Sequence of chain 2.A:
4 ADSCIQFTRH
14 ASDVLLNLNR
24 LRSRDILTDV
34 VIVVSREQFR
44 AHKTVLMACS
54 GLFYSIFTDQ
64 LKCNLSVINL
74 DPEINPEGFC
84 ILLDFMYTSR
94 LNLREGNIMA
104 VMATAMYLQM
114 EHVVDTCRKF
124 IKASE

The small molecule below binds the protein below.
Small molecule (SMILES): CC[C@H](O)Cn1c(=O)n(C)c2ccc(Nc3ccnc(Cl)c3C#N)cc21

Binding-site contacts:
Ligand atom C5 contacts residue TYR57 of chain 1.A at 3.5 Å (hydrophobic).
Ligand atom CL contacts residue LEU24 of chain 2.A at 3.5 Å.
Ligand atom CL contacts residue ARG27 of chain 2.A at 3.8 Å.
Ligand atom N contacts residue TYR57 of chain 1.A at 3.8 Å.
Ligand atom O contacts residue GLN112 of chain 1.A at 3.3 Å (h-bond).
Ligand atom C contacts residue TYR57 of chain 1.A at 3.5 Å (hydrophobic).
Ligand atom N1 contacts residue MET50 of chain 1.A at 3.2 Å (h-bond).
Ligand atom C5 contacts residue ASN20 of chain 2.A at 3.7 Å.
Ligand atom N2 contacts residue ASN20 of chain 2.A at 3.7 Å.
Ligand atom C17 contacts residue ALA51 of chain 1.A at 3.4 Å (hydrophobic).
Ligand atom N1 contacts residue LEU24 of chain 2.A at 3.5 Å.
Ligand atom C12 contacts residue GLY54 of chain 1.A at 3.8 Å.
Ligand atom N2 contacts residue TYR57 of chain 1.A at 3.8 Å.
Ligand atom CL contacts residue ASN20 of chain 2.A at 3.7 Å.
Ligand atom C4 contacts residue TYR57 of chain 1.A at 3.5 Å (hydrophobic).
Ligand atom N3 contacts residue CYS52 of chain 1.A at 3.8 Å.
Ligand atom C6 contacts residue MET50 of chain 1.A at 3.5 Å (hydrophobic).
Ligand atom C5 contacts residue MET50 of chain 1.A at 3.5 Å (hydrophobic).
Ligand atom N contacts residue ARG23 of chain 2.A at 3.8 Å.
Ligand atom O contacts residue MET113 of chain 1.A at 3.6 Å.
Ligand atom C13 contacts residue GLU114 of chain 1.A at 3.6 Å.
Ligand atom N4 contacts residue GLN112 of chain 1.A at 3.2 Å (h-bond).
Ligand atom C9 contacts residue GLN112 of chain 1.A at 3.2 Å.
Ligand atom C13 contacts residue GLN112 of chain 1.A at 3.2 Å.
Ligand atom N1 contacts residue TYR57 of chain 1.A at 3.8 Å.
Ligand atom CL contacts residue ARG23 of chain 2.A at 3.4 Å.
Ligand atom C10 contacts residue GLY54 of chain 1.A at 3.5 Å.
Ligand atom C11 contacts residue GLY54 of chain 1.A at 3.3 Å.
Ligand atom C7 contacts residue ASN20 of chain 2.A at 3.6 Å.
Ligand atom N1 contacts residue ALA51 of chain 1.A at 3.4 Å (h-bond).
Ligand atom C7 contacts residue ALA51 of chain 1.A at 3.6 Å (hydrophobic).
Ligand atom C17 contacts residue ASP16 of chain 2.A at 3.7 Å.
Ligand atom N2 contacts residue MET50 of chain 1.A at 2.9 Å (h-bond).
Ligand atom C3 contacts residue ASN20 of chain 2.A at 3.7 Å.
Ligand atom C7 contacts residue MET50 of chain 1.A at 3.8 Å (hydrophobic).
Ligand atom C14 contacts residue CYS52 of chain 1.A at 3.3 Å (hydrophobic).
Ligand atom O1 contacts residue ASN20 of chain 2.A at 3.3 Å (h-bond).
Ligand atom CL contacts residue TYR57 of chain 1.A at 3.7 Å.
Ligand atom C4 contacts residue ASN20 of chain 2.A at 3.7 Å.
Ligand atom O contacts residue GLU114 of chain 1.A at 3.0 Å (salt-bridge).

Sequence of chain 1.A:
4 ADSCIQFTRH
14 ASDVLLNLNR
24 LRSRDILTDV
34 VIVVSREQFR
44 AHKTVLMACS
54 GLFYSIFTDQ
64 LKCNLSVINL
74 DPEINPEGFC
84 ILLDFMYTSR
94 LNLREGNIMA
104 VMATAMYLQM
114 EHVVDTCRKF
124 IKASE